The protein below binds the small molecule below.
Small molecule (SMILES): Nc1ncnc2c1ncn2[C@@H]1O[C@H](CO[P](=O)(O)O[P](=O)(O)NP(=O)(O)O)[C@@H](O)[C@H]1O

Binding-site contacts:
Ligand atom N7 contacts residue ASN66 of chain 1.A at 3.4 Å (h-bond).
Ligand atom N3B contacts residue GLY146 of chain 1.A at 3.4 Å.
Ligand atom O1G contacts residue GLN147 of chain 1.A at 3.4 Å (h-bond).
Ligand atom O3G contacts residue GLU62 of chain 1.A at 3.7 Å.
Ligand atom O2G contacts residue PHE148 of chain 1.A at 3.7 Å.
Ligand atom O2G contacts residue VAL150 of chain 1.A at 3.3 Å (h-bond).
Ligand atom O1B contacts residue ASN66 of chain 1.A at 3.1 Å (h-bond).
Ligand atom C4 contacts residue MET110 of chain 1.A at 3.8 Å (hydrophobic).
Ligand atom O2B contacts residue GLY146 of chain 1.A at 3.7 Å.
Ligand atom O1G contacts residue GLY146 of chain 1.A at 3.4 Å.
Ligand atom O3A contacts residue GLY149 of chain 1.A at 3.2 Å.
Ligand atom O1G contacts residue ARG349 of chain 1.A at 2.4 Å (salt-bridge).
Ligand atom O1B contacts residue GLY146 of chain 1.A at 3.7 Å.
Ligand atom C8 contacts residue ASN66 of chain 1.A at 3.4 Å.
Ligand atom O3' contacts residue ASN118 of chain 1.A at 2.7 Å (h-bond).
Ligand atom O3G contacts residue MG1 of chain 1.F at 2.1 Å.
Ligand atom O2G contacts residue GLY151 of chain 1.A at 2.9 Å (h-bond).
Ligand atom O2B contacts residue SER125 of chain 1.A at 3.4 Å.
Ligand atom O2G contacts residue GLY149 of chain 1.A at 3.3 Å (h-bond).
Ligand atom O2A contacts residue ASN66 of chain 1.A at 2.7 Å (h-bond).
Ligand atom PG contacts residue MG1 of chain 1.F at 3.4 Å.
Ligand atom O2' contacts residue LYS73 of chain 1.A at 3.2 Å (salt-bridge).
Ligand atom N3B contacts residue GLN147 of chain 1.A at 3.3 Å (h-bond).
Ligand atom N6 contacts residue ASP105 of chain 1.A at 3.5 Å (salt-bridge).
Ligand atom PG contacts residue GLY149 of chain 1.A at 3.8 Å.
Ligand atom O1B contacts residue MG1 of chain 1.F at 2.1 Å.
Ligand atom N3B contacts residue PHE148 of chain 1.A at 3.4 Å (h-bond).
Ligand atom PB contacts residue MG1 of chain 1.F at 3.5 Å.
Ligand atom N3B contacts residue GLY149 of chain 1.A at 3.0 Å (h-bond).
Ligand atom N3 contacts residue MET110 of chain 1.A at 3.4 Å (h-bond).
Ligand atom C5' contacts residue ARG124 of chain 1.A at 3.7 Å.
Ligand atom O1G contacts residue PHE148 of chain 1.A at 3.8 Å.
Ligand atom N1 contacts residue ALA70 of chain 1.A at 3.5 Å.
Ligand atom O3' contacts residue GLY126 of chain 1.A at 2.8 Å (h-bond).
Ligand atom O1A contacts residue GLY149 of chain 1.A at 3.8 Å.
Ligand atom N6 contacts residue THR198 of chain 1.A at 3.3 Å (h-bond).
Ligand atom O1A contacts residue PHE152 of chain 1.A at 2.6 Å (h-bond).
Ligand atom C3' contacts residue GLY126 of chain 1.A at 3.4 Å.
Ligand atom O1A contacts residue GLY151 of chain 1.A at 3.0 Å (h-bond).
Ligand atom O2A contacts residue MG1 of chain 1.F at 3.2 Å.

Sequence of chain 1.A:
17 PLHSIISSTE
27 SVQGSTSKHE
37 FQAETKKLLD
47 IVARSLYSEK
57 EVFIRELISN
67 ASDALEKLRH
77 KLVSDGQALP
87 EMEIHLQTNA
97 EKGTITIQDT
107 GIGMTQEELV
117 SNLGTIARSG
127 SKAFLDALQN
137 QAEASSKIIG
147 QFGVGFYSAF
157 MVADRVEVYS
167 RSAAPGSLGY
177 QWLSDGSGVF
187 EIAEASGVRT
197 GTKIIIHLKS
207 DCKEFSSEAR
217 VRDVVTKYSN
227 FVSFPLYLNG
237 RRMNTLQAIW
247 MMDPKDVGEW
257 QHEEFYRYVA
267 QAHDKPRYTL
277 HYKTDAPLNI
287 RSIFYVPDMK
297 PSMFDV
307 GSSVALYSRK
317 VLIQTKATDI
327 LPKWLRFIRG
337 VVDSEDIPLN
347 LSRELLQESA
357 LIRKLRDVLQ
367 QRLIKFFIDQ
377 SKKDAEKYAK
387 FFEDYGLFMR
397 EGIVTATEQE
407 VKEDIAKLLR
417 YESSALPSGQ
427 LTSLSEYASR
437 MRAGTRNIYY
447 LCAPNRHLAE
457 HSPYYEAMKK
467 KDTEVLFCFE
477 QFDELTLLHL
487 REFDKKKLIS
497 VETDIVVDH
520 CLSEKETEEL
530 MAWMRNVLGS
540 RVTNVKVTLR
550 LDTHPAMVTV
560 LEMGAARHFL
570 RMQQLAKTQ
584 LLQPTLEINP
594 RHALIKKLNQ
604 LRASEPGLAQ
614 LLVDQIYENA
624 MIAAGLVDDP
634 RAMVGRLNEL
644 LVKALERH